Sequence of chain 1.A:
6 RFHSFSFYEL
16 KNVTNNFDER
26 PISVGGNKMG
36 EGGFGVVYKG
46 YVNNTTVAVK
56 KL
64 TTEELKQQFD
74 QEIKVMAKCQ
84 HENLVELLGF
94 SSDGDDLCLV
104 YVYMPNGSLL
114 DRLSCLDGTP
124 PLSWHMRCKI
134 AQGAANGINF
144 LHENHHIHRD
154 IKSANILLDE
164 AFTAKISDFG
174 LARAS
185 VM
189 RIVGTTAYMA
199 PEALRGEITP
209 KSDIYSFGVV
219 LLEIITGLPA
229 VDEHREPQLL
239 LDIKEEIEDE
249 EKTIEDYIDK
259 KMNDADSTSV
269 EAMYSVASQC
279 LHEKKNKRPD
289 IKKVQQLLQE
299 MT

Binding-site contacts:
Ligand atom C27 contacts residue ASP171 of chain 1.A at 3.9 Å.
Ligand atom N22 contacts residue LEU160 of chain 1.A at 3.7 Å.
Ligand atom C21 contacts residue TYR104 of chain 1.A at 3.8 Å (hydrophobic).
Ligand atom C13 contacts residue GLY35 of chain 1.A at 3.8 Å.
Ligand atom C20 contacts residue LEU160 of chain 1.A at 3.5 Å (hydrophobic).
Ligand atom C20 contacts residue ALA53 of chain 1.A at 3.5 Å (hydrophobic).
Ligand atom C26 contacts residue VAL42 of chain 1.A at 3.9 Å (hydrophobic).
Ligand atom N23 contacts residue LEU160 of chain 1.A at 3.4 Å.
Ligand atom C8 contacts residue GLY110 of chain 1.A at 3.7 Å.
Ligand atom C5 contacts residue MET107 of chain 1.A at 3.1 Å (hydrophobic).
Ligand atom N25 contacts residue VAL42 of chain 1.A at 3.9 Å.
Ligand atom C15 contacts residue LEU160 of chain 1.A at 3.8 Å (hydrophobic).
Ligand atom C4 contacts residue MET107 of chain 1.A at 3.5 Å (hydrophobic).
Ligand atom N23 contacts residue TYR104 of chain 1.A at 3.8 Å.
Ligand atom O19 contacts residue TYR106 of chain 1.A at 3.8 Å.
Ligand atom C1 contacts residue ILE27 of chain 1.A at 3.7 Å (hydrophobic).
Ligand atom C13 contacts residue VAL42 of chain 1.A at 3.7 Å (hydrophobic).
Ligand atom C21 contacts residue MET107 of chain 1.A at 3.7 Å (hydrophobic).
Ligand atom N25 contacts residue LEU160 of chain 1.A at 3.6 Å.
Ligand atom C18 contacts residue ALA53 of chain 1.A at 3.6 Å (hydrophobic).
Ligand atom C16 contacts residue LEU160 of chain 1.A at 3.9 Å (hydrophobic).
Ligand atom C3 contacts residue MET107 of chain 1.A at 3.5 Å (hydrophobic).
Ligand atom C24 contacts residue LEU160 of chain 1.A at 3.2 Å (hydrophobic).
Ligand atom C3 contacts residue PRO108 of chain 1.A at 3.5 Å (hydrophobic).
Ligand atom C9 contacts residue GLY110 of chain 1.A at 3.5 Å.
Ligand atom C4 contacts residue GLY110 of chain 1.A at 3.5 Å.
Ligand atom C12 contacts residue GLY35 of chain 1.A at 3.7 Å.
Ligand atom O19 contacts residue MET107 of chain 1.A at 3.0 Å (h-bond).
Ligand atom C3 contacts residue TYR106 of chain 1.A at 3.6 Å (hydrophobic).
Ligand atom C28 contacts residue TYR104 of chain 1.A at 3.5 Å (hydrophobic).
Ligand atom C5 contacts residue MET34 of chain 1.A at 3.6 Å (hydrophobic).
Ligand atom C29 contacts residue PRO108 of chain 1.A at 3.3 Å (hydrophobic).
Ligand atom O19 contacts residue ALA53 of chain 1.A at 3.5 Å.
Ligand atom C5 contacts residue GLY110 of chain 1.A at 3.8 Å.
Ligand atom C21 contacts residue VAL105 of chain 1.A at 3.2 Å (hydrophobic).
Ligand atom C21 contacts residue LEU160 of chain 1.A at 3.8 Å (hydrophobic).
Ligand atom N22 contacts residue VAL105 of chain 1.A at 3.8 Å.
Ligand atom C4 contacts residue MET34 of chain 1.A at 3.6 Å (hydrophobic).
Ligand atom N22 contacts residue TYR104 of chain 1.A at 3.2 Å.
Ligand atom C21 contacts residue ALA53 of chain 1.A at 3.6 Å (hydrophobic).

A protein and the small-molecule ligand that binds it are described below.
Small molecule (SMILES): CC1(C)Cc2cc(NC(=O)c3cnn4cccnc34)c(N3CCOCC3)cc2O1